The protein below binds the small molecule below.
Small molecule (SMILES): CO[C@@]1(C(=O)Nc2cncc3ccccc23)CCOc2cc(F)c(Cl)cc21

Binding-site contacts:
Ligand atom C8 contacts residue HIS164 of chain 1.A at 3.4 Å.
Ligand atom C contacts residue HIS41 of chain 1.A at 3.8 Å.
Ligand atom C12 contacts residue CYS145 of chain 1.A at 3.8 Å (hydrophobic).
Ligand atom F contacts residue MET165 of chain 1.A at 2.9 Å.
Ligand atom C6 contacts residue MET49 of chain 1.A at 3.6 Å (hydrophobic).
Ligand atom C13 contacts residue HIS163 of chain 1.A at 3.6 Å.
Ligand atom C13 contacts residue GLU166 of chain 1.A at 3.6 Å.
Ligand atom C15 contacts residue PHE140 of chain 1.A at 3.4 Å (hydrophobic).
Ligand atom N1 contacts residue SER144 of chain 1.A at 3.6 Å (h-bond).
Ligand atom C3 contacts residue GLN189 of chain 1.A at 3.6 Å.
Ligand atom F contacts residue ASP187 of chain 1.A at 3.2 Å.
Ligand atom N1 contacts residue HIS163 of chain 1.A at 2.5 Å (h-bond).
Ligand atom O2 contacts residue MET165 of chain 1.A at 3.5 Å.
Ligand atom C18 contacts residue ASN142 of chain 1.A at 3.5 Å.
Ligand atom CL contacts residue ASP187 of chain 1.A at 3.5 Å.
Ligand atom CL contacts residue HIS164 of chain 1.A at 3.6 Å.
Ligand atom C7 contacts residue MET165 of chain 1.A at 3.5 Å (hydrophobic).
Ligand atom CL contacts residue MET165 of chain 1.A at 3.7 Å.
Ligand atom C14 contacts residue PHE140 of chain 1.A at 3.8 Å (hydrophobic).
Ligand atom C8 contacts residue MET165 of chain 1.A at 3.7 Å (hydrophobic).
Ligand atom C13 contacts residue LEU141 of chain 1.A at 3.5 Å (hydrophobic).
Ligand atom N contacts residue ASN142 of chain 1.A at 3.8 Å.
Ligand atom C15 contacts residue LEU141 of chain 1.A at 3.7 Å (hydrophobic).
Ligand atom F contacts residue MET49 of chain 1.A at 3.5 Å.
Ligand atom N1 contacts residue PHE140 of chain 1.A at 3.8 Å.
Ligand atom O2 contacts residue GLU166 of chain 1.A at 2.9 Å (salt-bridge).
Ligand atom C12 contacts residue HIS163 of chain 1.A at 3.1 Å.
Ligand atom C15 contacts residue ASN142 of chain 1.A at 3.8 Å.
Ligand atom CL contacts residue HIS41 of chain 1.A at 3.3 Å.
Ligand atom O1 contacts residue GLN189 of chain 1.A at 2.6 Å (h-bond).
Ligand atom C14 contacts residue GLU166 of chain 1.A at 3.7 Å.
Ligand atom C4 contacts residue GLN189 of chain 1.A at 3.5 Å.
Ligand atom C15 contacts residue GLU166 of chain 1.A at 3.4 Å.
Ligand atom F contacts residue ARG188 of chain 1.A at 2.9 Å.
Ligand atom F contacts residue GLN189 of chain 1.A at 3.5 Å.
Ligand atom C5 contacts residue MET165 of chain 1.A at 3.7 Å (hydrophobic).
Ligand atom C5 contacts residue GLN189 of chain 1.A at 3.6 Å.
Ligand atom C13 contacts residue PHE140 of chain 1.A at 3.4 Å (hydrophobic).
Ligand atom C14 contacts residue LEU141 of chain 1.A at 3.7 Å (hydrophobic).
Ligand atom C6 contacts residue MET165 of chain 1.A at 3.2 Å (hydrophobic).

Sequence of chain 1.B:
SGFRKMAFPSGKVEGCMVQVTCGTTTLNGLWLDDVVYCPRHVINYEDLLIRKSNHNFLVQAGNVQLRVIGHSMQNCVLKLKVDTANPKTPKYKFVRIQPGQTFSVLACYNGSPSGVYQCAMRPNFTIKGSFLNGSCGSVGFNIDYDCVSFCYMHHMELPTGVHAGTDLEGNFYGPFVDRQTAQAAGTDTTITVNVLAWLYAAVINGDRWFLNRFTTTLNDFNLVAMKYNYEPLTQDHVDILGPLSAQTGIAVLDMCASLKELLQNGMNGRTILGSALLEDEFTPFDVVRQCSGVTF

Sequence of chain 1.A:
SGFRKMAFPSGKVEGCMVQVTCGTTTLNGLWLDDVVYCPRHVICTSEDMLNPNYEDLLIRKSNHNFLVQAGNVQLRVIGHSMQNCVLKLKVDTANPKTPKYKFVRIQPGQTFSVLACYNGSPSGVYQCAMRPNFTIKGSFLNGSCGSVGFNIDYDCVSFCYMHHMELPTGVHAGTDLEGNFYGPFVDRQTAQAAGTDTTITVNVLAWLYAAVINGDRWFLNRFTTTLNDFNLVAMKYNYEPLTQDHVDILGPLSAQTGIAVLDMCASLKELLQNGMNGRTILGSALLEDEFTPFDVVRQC